A protein and the small-molecule ligand that binds it are described below.
Small molecule (SMILES): CC(=O)N[C@@H]1[C@@H](O)[C@H](O)[C@@H](CO)O[C@H]1O

Sequence of chain 1.A:
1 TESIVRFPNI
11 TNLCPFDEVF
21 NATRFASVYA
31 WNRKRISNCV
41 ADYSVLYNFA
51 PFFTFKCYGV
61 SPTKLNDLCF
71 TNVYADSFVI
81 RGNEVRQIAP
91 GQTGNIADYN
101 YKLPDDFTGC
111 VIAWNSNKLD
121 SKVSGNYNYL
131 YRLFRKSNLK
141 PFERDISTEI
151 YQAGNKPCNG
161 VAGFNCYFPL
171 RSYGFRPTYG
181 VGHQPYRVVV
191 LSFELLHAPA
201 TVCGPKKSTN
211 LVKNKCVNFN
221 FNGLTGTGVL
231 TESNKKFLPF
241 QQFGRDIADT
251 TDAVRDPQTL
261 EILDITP

Binding-site contacts:
Ligand atom O7 contacts residue ASN48 of chain 1.A at 4.3 Å.
Ligand atom C7 contacts residue PHE49 of chain 1.A at 4.4 Å (hydrophobic).
Ligand atom C3 contacts residue ASN21 of chain 1.A at 3.8 Å.
Ligand atom C5 contacts residue ASN21 of chain 1.A at 3.7 Å.
Ligand atom N2 contacts residue ASN21 of chain 1.A at 2.9 Å (h-bond).
Ligand atom C8 contacts residue ASP17 of chain 1.A at 3.5 Å.
Ligand atom C4 contacts residue ASN21 of chain 1.A at 4.2 Å.
Ligand atom C8 contacts residue PHE49 of chain 1.A at 3.9 Å (hydrophobic).
Ligand atom C7 contacts residue ASN21 of chain 1.A at 3.5 Å.
Ligand atom O5 contacts residue ASN21 of chain 1.A at 2.4 Å (h-bond).
Ligand atom C8 contacts residue ASN21 of chain 1.A at 3.7 Å.
Ligand atom O7 contacts residue ASN21 of chain 1.A at 3.9 Å.
Ligand atom C1 contacts residue ASN21 of chain 1.A at 1.4 Å.
Ligand atom O7 contacts residue PHE49 of chain 1.A at 3.5 Å.
Ligand atom C2 contacts residue ASN21 of chain 1.A at 2.5 Å.